Binding-site contacts:
Ligand atom C41 contacts residue MYR1 of chain 1.M at 3.8 Å.
Ligand atom C19 contacts residue ARG74 of chain 1.B at 3.5 Å.
Ligand atom C18 contacts residue ARG74 of chain 1.B at 3.7 Å.
Ligand atom O43 contacts residue GLY107 of chain 1.B at 3.8 Å.
Ligand atom O5 contacts residue LP41 of chain 1.J at 3.7 Å.
Ligand atom O46 contacts residue LYS339 of chain 1.A at 3.5 Å (salt-bridge).
Ligand atom O43 contacts residue ILE108 of chain 1.B at 3.3 Å (h-bond).
Ligand atom O4 contacts residue PHE105 of chain 1.B at 3.2 Å.
Ligand atom C21 contacts residue PHE417 of chain 1.C at 4.0 Å (hydrophobic).
Ligand atom C23 contacts residue DAO1 of chain 1.L at 3.8 Å.
Ligand atom C6 contacts residue LP41 of chain 1.J at 2.5 Å.
Ligand atom C29 contacts residue LP41 of chain 1.J at 3.9 Å.
Ligand atom C33 contacts residue PHE105 of chain 1.B at 3.9 Å (hydrophobic).
Ligand atom C41 contacts residue PHE135 of chain 1.B at 3.6 Å (hydrophobic).
Ligand atom C8 contacts residue SER392 of chain 1.C at 3.4 Å.
Ligand atom C27 contacts residue VAL66 of chain 1.B at 3.9 Å (hydrophobic).
Ligand atom O7 contacts residue LP41 of chain 1.J at 4.0 Å.
Ligand atom O4 contacts residue GLU106 of chain 1.B at 2.7 Å (salt-bridge).
Ligand atom C5 contacts residue LP41 of chain 1.J at 3.5 Å.
Ligand atom N2 contacts residue SER392 of chain 1.C at 3.9 Å.
Ligand atom C29 contacts residue PHE105 of chain 1.B at 3.9 Å (hydrophobic).
Ligand atom C32 contacts residue PHE110 of chain 1.B at 3.5 Å (hydrophobic).
Ligand atom C31 contacts residue DAO1 of chain 1.L at 3.9 Å.
Ligand atom O44 contacts residue ARG74 of chain 1.B at 3.8 Å.
Ligand atom C32 contacts residue PHE105 of chain 1.B at 3.7 Å (hydrophobic).
Ligand atom O48 contacts residue SER392 of chain 1.C at 2.9 Å (h-bond).
Ligand atom C24 contacts residue LEU71 of chain 1.B at 3.6 Å (hydrophobic).
Ligand atom O44 contacts residue ARG413 of chain 1.C at 3.1 Å (salt-bridge).
Ligand atom C39 contacts residue LP41 of chain 1.J at 3.8 Å.
Ligand atom C17 contacts residue ILE108 of chain 1.B at 3.9 Å (hydrophobic).
Ligand atom O7 contacts residue DAO1 of chain 1.L at 3.1 Å (h-bond).
Ligand atom C26 contacts residue PHE110 of chain 1.B at 3.9 Å (hydrophobic).
Ligand atom O3 contacts residue PHE105 of chain 1.B at 3.7 Å.
Ligand atom C36 contacts residue LEU38 of chain 1.B at 3.9 Å (hydrophobic).
Ligand atom O43 contacts residue PHE110 of chain 1.B at 4.0 Å.
Ligand atom O3 contacts residue LP41 of chain 1.J at 3.5 Å.
Ligand atom C4 contacts residue LP41 of chain 1.J at 3.8 Å.
Ligand atom C17 contacts residue SER392 of chain 1.C at 3.6 Å.
Ligand atom C23 contacts residue PHE110 of chain 1.B at 3.9 Å (hydrophobic).
Ligand atom O6 contacts residue LP41 of chain 1.J at 1.4 Å.

Sequence of chain 1.B:
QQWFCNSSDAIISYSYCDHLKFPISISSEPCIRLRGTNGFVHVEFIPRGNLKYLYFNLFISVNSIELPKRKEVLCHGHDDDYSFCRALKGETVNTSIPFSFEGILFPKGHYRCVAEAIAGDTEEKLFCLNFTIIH

Sequence of chain 1.A:
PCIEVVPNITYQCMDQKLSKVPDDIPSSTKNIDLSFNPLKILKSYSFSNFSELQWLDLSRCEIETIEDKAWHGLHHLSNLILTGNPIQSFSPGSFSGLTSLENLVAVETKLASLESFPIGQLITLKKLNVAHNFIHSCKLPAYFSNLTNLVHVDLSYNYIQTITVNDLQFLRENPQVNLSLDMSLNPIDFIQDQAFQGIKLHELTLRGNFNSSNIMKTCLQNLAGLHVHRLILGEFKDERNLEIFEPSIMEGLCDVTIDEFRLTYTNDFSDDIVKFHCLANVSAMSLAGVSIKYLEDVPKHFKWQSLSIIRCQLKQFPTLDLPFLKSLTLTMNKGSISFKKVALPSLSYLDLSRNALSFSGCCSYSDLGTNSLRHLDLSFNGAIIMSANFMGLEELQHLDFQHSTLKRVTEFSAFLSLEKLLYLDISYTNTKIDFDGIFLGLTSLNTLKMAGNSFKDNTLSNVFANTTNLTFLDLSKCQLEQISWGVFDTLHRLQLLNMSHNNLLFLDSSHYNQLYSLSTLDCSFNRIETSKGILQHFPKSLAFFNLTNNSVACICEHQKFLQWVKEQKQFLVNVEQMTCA

The small molecule below binds the protein below.
Small molecule (SMILES): CCCCCCCCCCC[C@@H](O)CC(=O)N[C@H]1[C@@H](OP(=O)(O)O)O[C@H](CO)[C@@H](O)[C@@H]1OC(=O)C[C@H](O)CCCCCCCCCCC

Sequence of chain 1.C:
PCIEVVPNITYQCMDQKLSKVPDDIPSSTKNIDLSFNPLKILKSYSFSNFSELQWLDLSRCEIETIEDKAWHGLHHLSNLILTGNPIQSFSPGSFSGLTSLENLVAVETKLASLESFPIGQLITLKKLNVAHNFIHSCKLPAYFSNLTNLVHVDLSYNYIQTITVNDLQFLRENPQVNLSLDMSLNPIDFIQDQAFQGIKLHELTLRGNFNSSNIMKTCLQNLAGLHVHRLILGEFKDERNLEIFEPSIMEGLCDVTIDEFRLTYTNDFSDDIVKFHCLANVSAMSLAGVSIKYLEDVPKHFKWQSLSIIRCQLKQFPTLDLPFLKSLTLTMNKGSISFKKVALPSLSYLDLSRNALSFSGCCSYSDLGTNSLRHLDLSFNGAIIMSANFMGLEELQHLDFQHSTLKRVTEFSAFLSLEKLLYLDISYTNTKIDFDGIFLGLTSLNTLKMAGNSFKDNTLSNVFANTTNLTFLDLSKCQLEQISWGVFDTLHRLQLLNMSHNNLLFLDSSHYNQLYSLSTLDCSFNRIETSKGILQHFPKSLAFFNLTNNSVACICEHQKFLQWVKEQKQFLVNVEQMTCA